This protein binds this small molecule.
Small molecule (SMILES): OC[C@H]1O[C@@H](O[C@@H]2[C@@H](O)[C@H](O)O[C@H](CO)[C@H]2O)[C@H](O)[C@@H](O)[C@@H]1O

Sequence of chain 2.A:
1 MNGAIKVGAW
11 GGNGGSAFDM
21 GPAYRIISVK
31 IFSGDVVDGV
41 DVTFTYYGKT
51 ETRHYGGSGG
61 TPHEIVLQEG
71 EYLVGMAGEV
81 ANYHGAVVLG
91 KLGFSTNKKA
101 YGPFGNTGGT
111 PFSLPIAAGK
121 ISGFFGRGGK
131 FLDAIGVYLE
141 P

Binding-site contacts:
Ligand atom O6 contacts residue TYR83 of chain 2.A at 4.2 Å.
Ligand atom C6 contacts residue ASP38 of chain 2.A at 3.2 Å.
Ligand atom O5 contacts residue GLY59 of chain 2.A at 4.0 Å.
Ligand atom C4 contacts residue GLY60 of chain 2.A at 3.5 Å.
Ligand atom C4 contacts residue GLY34 of chain 2.A at 4.3 Å.
Ligand atom O6 contacts residue GLY34 of chain 2.A at 3.4 Å.
Ligand atom C6 contacts residue PHE131 of chain 2.A at 3.2 Å (hydrophobic).
Ligand atom C6 contacts residue GLY59 of chain 2.A at 4.3 Å.
Ligand atom O6 contacts residue ASP38 of chain 2.A at 3.4 Å (salt-bridge).
Ligand atom O2 contacts residue GLY60 of chain 2.A at 4.4 Å.
Ligand atom C5 contacts residue TYR83 of chain 2.A at 4.3 Å (hydrophobic).
Ligand atom O5 contacts residue ASP35 of chain 2.A at 3.3 Å (salt-bridge).
Ligand atom C6 contacts residue ASP35 of chain 2.A at 4.1 Å.
Ligand atom C2 contacts residue GLY34 of chain 2.A at 4.1 Å.
Ligand atom C6 contacts residue VAL36 of chain 2.A at 4.2 Å (hydrophobic).
Ligand atom O3 contacts residue GLY60 of chain 2.A at 3.3 Å (h-bond).
Ligand atom C2 contacts residue GLY60 of chain 2.A at 3.9 Å.
Ligand atom C6 contacts residue TYR83 of chain 2.A at 3.9 Å (hydrophobic).
Ligand atom O4 contacts residue ASP38 of chain 2.A at 3.3 Å (salt-bridge).
Ligand atom C5 contacts residue ASP35 of chain 2.A at 4.3 Å.
Ligand atom O4 contacts residue GLY60 of chain 2.A at 3.2 Å (h-bond).
Ligand atom C1 contacts residue GLY60 of chain 2.A at 3.9 Å.
Ligand atom O5 contacts residue GLY60 of chain 2.A at 3.6 Å.
Ligand atom C2 contacts residue THR61 of chain 2.A at 4.2 Å.
Ligand atom C3 contacts residue GLY60 of chain 2.A at 4.0 Å.
Ligand atom O6 contacts residue PHE131 of chain 2.A at 4.0 Å.
Ligand atom O6 contacts residue ASP35 of chain 2.A at 3.0 Å (salt-bridge).
Ligand atom O4 contacts residue GLY59 of chain 2.A at 3.7 Å.
Ligand atom C5 contacts residue GLY34 of chain 2.A at 4.4 Å.
Ligand atom C1 contacts residue GLY34 of chain 2.A at 4.3 Å.
Ligand atom C4 contacts residue ASP38 of chain 2.A at 3.7 Å.
Ligand atom O1 contacts residue ASP35 of chain 2.A at 3.1 Å (salt-bridge).
Ligand atom C5 contacts residue ASP38 of chain 2.A at 4.1 Å.
Ligand atom O5 contacts residue TYR83 of chain 2.A at 4.0 Å.
Ligand atom O6 contacts residue GLY59 of chain 2.A at 4.3 Å.
Ligand atom C1 contacts residue ASP35 of chain 2.A at 4.0 Å.
Ligand atom O1 contacts residue GLY34 of chain 2.A at 4.3 Å.
Ligand atom O2 contacts residue THR61 of chain 2.A at 3.3 Å (h-bond).
Ligand atom O6 contacts residue VAL36 of chain 2.A at 3.4 Å (h-bond).
Ligand atom O5 contacts residue GLY34 of chain 2.A at 3.7 Å.